The small molecule below binds the protein below.
Small molecule (SMILES): CC(=O)C(=O)O

Binding-site contacts:
Ligand atom CA contacts residue ASP309 of chain 1.B at 4.0 Å.
Ligand atom O contacts residue MN1 of chain 1.L at 4.1 Å.
Ligand atom CA contacts residue GLU285 of chain 1.B at 3.8 Å.
Ligand atom C contacts residue GLU285 of chain 1.B at 3.6 Å.
Ligand atom CA contacts residue MN1 of chain 1.L at 2.7 Å.
Ligand atom O3 contacts residue ASP309 of chain 1.B at 3.5 Å (salt-bridge).
Ligand atom O3 contacts residue GLU285 of chain 1.B at 3.4 Å (salt-bridge).
Ligand atom CB contacts residue THR341 of chain 1.B at 3.6 Å.
Ligand atom O contacts residue ASP309 of chain 1.B at 3.9 Å.
Ligand atom OXT contacts residue GLU285 of chain 1.B at 2.9 Å (salt-bridge).
Ligand atom O contacts residue ARG307 of chain 1.B at 3.7 Å.
Ligand atom O contacts residue GLY308 of chain 1.B at 3.1 Å (h-bond).
Ligand atom CA contacts residue THR341 of chain 1.B at 4.1 Å.
Ligand atom CB contacts residue MET373 of chain 1.B at 3.8 Å (hydrophobic).
Ligand atom C contacts residue MN1 of chain 1.L at 2.8 Å.
Ligand atom OXT contacts residue GLY308 of chain 1.B at 3.9 Å.
Ligand atom CB contacts residue MN1 of chain 1.L at 4.2 Å.
Ligand atom OXT contacts residue MN1 of chain 1.L at 2.2 Å.
Ligand atom OXT contacts residue ALA306 of chain 1.B at 3.9 Å.
Ligand atom O3 contacts residue ARG86 of chain 1.B at 4.5 Å.
Ligand atom CA contacts residue LYS283 of chain 1.B at 3.8 Å.
Ligand atom C contacts residue ASP309 of chain 1.B at 3.5 Å.
Ligand atom O contacts residue THR341 of chain 1.B at 2.6 Å (h-bond).
Ligand atom O3 contacts residue LYS283 of chain 1.B at 3.0 Å (salt-bridge).
Ligand atom C contacts residue ALA306 of chain 1.B at 3.6 Å (hydrophobic).
Ligand atom OXT contacts residue ASP309 of chain 1.B at 2.3 Å (salt-bridge).
Ligand atom O3 contacts residue MN1 of chain 1.L at 1.9 Å.
Ligand atom CA contacts residue ALA306 of chain 1.B at 4.0 Å (hydrophobic).
Ligand atom CB contacts residue MET304 of chain 1.B at 4.0 Å (hydrophobic).
Ligand atom CB contacts residue ALA306 of chain 1.B at 4.4 Å (hydrophobic).
Ligand atom CB contacts residue LYS283 of chain 1.B at 4.0 Å.
Ligand atom O contacts residue ALA306 of chain 1.B at 3.4 Å.
Ligand atom C contacts residue THR341 of chain 1.B at 3.7 Å.
Ligand atom C contacts residue GLY308 of chain 1.B at 4.0 Å.
Ligand atom CB contacts residue ARG86 of chain 1.B at 3.8 Å.

Sequence of chain 1.B:
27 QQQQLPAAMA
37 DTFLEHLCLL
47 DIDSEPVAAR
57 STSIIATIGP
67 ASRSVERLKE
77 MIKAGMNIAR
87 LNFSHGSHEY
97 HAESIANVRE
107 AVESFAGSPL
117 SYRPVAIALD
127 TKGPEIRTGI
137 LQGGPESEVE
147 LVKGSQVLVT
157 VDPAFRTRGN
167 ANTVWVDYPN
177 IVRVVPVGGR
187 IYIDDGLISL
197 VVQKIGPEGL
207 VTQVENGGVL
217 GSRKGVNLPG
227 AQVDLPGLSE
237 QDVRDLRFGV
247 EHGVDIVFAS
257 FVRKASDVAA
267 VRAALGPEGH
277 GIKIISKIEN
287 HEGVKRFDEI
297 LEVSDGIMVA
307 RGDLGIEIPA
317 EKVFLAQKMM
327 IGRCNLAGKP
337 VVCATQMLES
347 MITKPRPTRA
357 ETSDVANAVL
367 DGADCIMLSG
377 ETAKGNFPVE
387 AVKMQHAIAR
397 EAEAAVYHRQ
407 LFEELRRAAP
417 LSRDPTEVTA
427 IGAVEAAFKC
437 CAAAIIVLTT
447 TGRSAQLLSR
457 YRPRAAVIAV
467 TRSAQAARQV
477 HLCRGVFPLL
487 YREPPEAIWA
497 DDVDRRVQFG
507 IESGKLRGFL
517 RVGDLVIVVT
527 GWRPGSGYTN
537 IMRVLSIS